Binding-site contacts:
Ligand atom C32 contacts residue MET199 of chain 1.A at 3.7 Å (hydrophobic).
Ligand atom C4 contacts residue PHE298 of chain 1.A at 3.8 Å (hydrophobic).
Ligand atom C1 contacts residue THR259 of chain 1.A at 3.6 Å.
Ligand atom C3 contacts residue TYR85 of chain 1.A at 3.8 Å (hydrophobic).
Ligand atom C3 contacts residue ASN247 of chain 1.A at 3.8 Å.
Ligand atom C8 contacts residue GLN295 of chain 1.A at 3.3 Å.
Ligand atom C12 contacts residue PHE266 of chain 1.A at 3.2 Å (hydrophobic).
Ligand atom O1 contacts residue ILE262 of chain 1.A at 3.6 Å.
Ligand atom O2 contacts residue GLN295 of chain 1.A at 2.7 Å (h-bond).
Ligand atom O3 contacts residue MET199 of chain 1.A at 3.2 Å.
Ligand atom C6 contacts residue PHE298 of chain 1.A at 3.4 Å (hydrophobic).
Ligand atom C12 contacts residue MET283 of chain 1.A at 3.7 Å (hydrophobic).
Ligand atom C33 contacts residue LEU245 of chain 1.A at 3.2 Å (hydrophobic).
Ligand atom O1 contacts residue GLN295 of chain 1.A at 3.4 Å (h-bond).
Ligand atom F2 contacts residue PHE298 of chain 1.A at 2.9 Å.
Ligand atom C7 contacts residue PHE298 of chain 1.A at 3.4 Å (hydrophobic).
Ligand atom C28 contacts residue MET199 of chain 1.A at 3.7 Å (hydrophobic).
Ligand atom F1 contacts residue MET283 of chain 1.A at 3.9 Å.
Ligand atom O1 contacts residue PHE298 of chain 1.A at 3.9 Å.
Ligand atom N5 contacts residue PRO282 of chain 1.A at 3.8 Å.
Ligand atom C1 contacts residue ILE262 of chain 1.A at 3.8 Å (hydrophobic).
Ligand atom C31 contacts residue ASP244 of chain 1.A at 3.9 Å.
Ligand atom C32 contacts residue ASP244 of chain 1.A at 3.8 Å.
Ligand atom N4 contacts residue MET283 of chain 1.A at 3.8 Å.
Ligand atom C11 contacts residue MET263 of chain 1.A at 3.7 Å (hydrophobic).
Ligand atom C8 contacts residue PHE298 of chain 1.A at 3.3 Å (hydrophobic).
Ligand atom C1 contacts residue TRP258 of chain 1.A at 3.7 Å (hydrophobic).
Ligand atom C13 contacts residue MET283 of chain 1.A at 3.5 Å (hydrophobic).
Ligand atom C4 contacts residue TYR85 of chain 1.A at 3.9 Å (hydrophobic).
Ligand atom C5 contacts residue PHE298 of chain 1.A at 3.5 Å (hydrophobic).
Ligand atom F2 contacts residue SER294 of chain 1.A at 3.0 Å.
Ligand atom C2 contacts residue ILE262 of chain 1.A at 3.8 Å (hydrophobic).
Ligand atom C32 contacts residue LEU245 of chain 1.A at 3.6 Å (hydrophobic).
Ligand atom S1 contacts residue ILE302 of chain 1.A at 3.6 Å.
Ligand atom C11 contacts residue PHE266 of chain 1.A at 3.1 Å (hydrophobic).
Ligand atom C2 contacts residue PHE298 of chain 1.A at 3.5 Å (hydrophobic).
Ligand atom C27 contacts residue PRO282 of chain 1.A at 3.7 Å (hydrophobic).
Ligand atom C1 contacts residue ASN247 of chain 1.A at 3.7 Å.
Ligand atom F3 contacts residue PHE298 of chain 1.A at 3.3 Å.
Ligand atom O2 contacts residue PHE298 of chain 1.A at 3.6 Å.

A protein and the small-molecule ligand that binds it are described below.
Small molecule (SMILES): COc1ccc(C2=NN(C3CCN(c4ncnc5ccsc45)CC3)C(=O)[C@@H]3CC=CC[C@H]23)cc1OCc1ccccc1C(F)(F)F

Sequence of chain 1.A:
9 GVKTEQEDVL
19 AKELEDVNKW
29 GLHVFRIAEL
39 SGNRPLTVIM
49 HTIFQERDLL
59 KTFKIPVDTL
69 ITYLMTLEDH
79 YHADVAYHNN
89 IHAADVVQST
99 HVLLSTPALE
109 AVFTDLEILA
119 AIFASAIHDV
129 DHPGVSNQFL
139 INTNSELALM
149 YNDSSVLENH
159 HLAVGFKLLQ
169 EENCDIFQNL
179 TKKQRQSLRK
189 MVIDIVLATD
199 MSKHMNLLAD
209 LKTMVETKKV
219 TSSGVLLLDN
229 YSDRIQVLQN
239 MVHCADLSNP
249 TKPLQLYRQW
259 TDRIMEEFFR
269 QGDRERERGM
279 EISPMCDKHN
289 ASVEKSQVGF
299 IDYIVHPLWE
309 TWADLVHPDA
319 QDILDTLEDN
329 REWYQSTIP